This small molecule binds to this protein.
Small molecule (SMILES): O=c1c(-c2ccc(O)cc2)coc2cc(O)cc(O)c12

Binding-site contacts:
Ligand atom O6 contacts residue DMS1 of chain 1.K at 3.2 Å.
Ligand atom C10 contacts residue PHE205 of chain 1.B at 3.6 Å (hydrophobic).
Ligand atom C1 contacts residue TYR212 of chain 1.B at 3.1 Å (hydrophobic).
Ligand atom C2 contacts residue NAP1 of chain 1.I at 3.2 Å.
Ligand atom C6 contacts residue TYR212 of chain 1.B at 3.6 Å (hydrophobic).
Ligand atom O2 contacts residue MET204 of chain 1.B at 3.7 Å.
Ligand atom C11 contacts residue TYR212 of chain 1.B at 3.8 Å (hydrophobic).
Ligand atom O4 contacts residue GLY199 of chain 1.B at 3.1 Å (h-bond).
Ligand atom C3 contacts residue GLY199 of chain 1.B at 3.7 Å.
Ligand atom C5 contacts residue GLY199 of chain 1.B at 3.9 Å.
Ligand atom O4 contacts residue TYR212 of chain 1.B at 3.8 Å.
Ligand atom O4 contacts residue DMS1 of chain 1.K at 3.4 Å (h-bond).
Ligand atom C16 contacts residue TYR212 of chain 1.B at 3.7 Å (hydrophobic).
Ligand atom O2 contacts residue TYR212 of chain 1.B at 3.4 Å (h-bond).
Ligand atom C13 contacts residue MET227 of chain 1.B at 3.5 Å (hydrophobic).
Ligand atom C3 contacts residue NAP1 of chain 1.I at 3.0 Å.
Ligand atom C10 contacts residue TYR212 of chain 1.B at 3.1 Å (hydrophobic).
Ligand atom O4 contacts residue GLY198 of chain 1.B at 3.8 Å.
Ligand atom O2 contacts residue NAP1 of chain 1.I at 3.1 Å (h-bond).
Ligand atom C8 contacts residue SER209 of chain 1.B at 3.8 Å.
Ligand atom O14 contacts residue MET227 of chain 1.B at 3.9 Å.
Ligand atom C13 contacts residue ILE213 of chain 1.B at 3.5 Å (hydrophobic).
Ligand atom O9 contacts residue TYR212 of chain 1.B at 3.2 Å.
Ligand atom C11 contacts residue ALA228 of chain 1.B at 3.8 Å (hydrophobic).
Ligand atom C8 contacts residue TYR212 of chain 1.B at 3.6 Å (hydrophobic).
Ligand atom C5 contacts residue TYR212 of chain 1.B at 3.6 Å (hydrophobic).
Ligand atom O2 contacts residue PHE205 of chain 1.B at 3.7 Å.
Ligand atom O2 contacts residue VAL208 of chain 1.B at 3.6 Å.
Ligand atom C1 contacts residue PHE205 of chain 1.B at 3.5 Å (hydrophobic).
Ligand atom O9 contacts residue SER209 of chain 1.B at 3.2 Å.
Ligand atom O9 contacts residue PHE205 of chain 1.B at 3.5 Å.
Ligand atom C3 contacts residue TYR212 of chain 1.B at 3.2 Å (hydrophobic).
Ligand atom C4 contacts residue TYR212 of chain 1.B at 3.4 Å (hydrophobic).
Ligand atom C12 contacts residue ALA228 of chain 1.B at 3.4 Å (hydrophobic).
Ligand atom C7 contacts residue TYR212 of chain 1.B at 3.6 Å (hydrophobic).
Ligand atom O6 contacts residue PHE159 of chain 1.B at 3.7 Å.
Ligand atom C4 contacts residue GLY199 of chain 1.B at 3.3 Å.
Ligand atom C2 contacts residue TYR212 of chain 1.B at 3.1 Å (hydrophobic).
Ligand atom C13 contacts residue ALA228 of chain 1.B at 3.4 Å (hydrophobic).
Ligand atom C12 contacts residue ILE213 of chain 1.B at 3.8 Å (hydrophobic).

Sequence of chain 1.B:
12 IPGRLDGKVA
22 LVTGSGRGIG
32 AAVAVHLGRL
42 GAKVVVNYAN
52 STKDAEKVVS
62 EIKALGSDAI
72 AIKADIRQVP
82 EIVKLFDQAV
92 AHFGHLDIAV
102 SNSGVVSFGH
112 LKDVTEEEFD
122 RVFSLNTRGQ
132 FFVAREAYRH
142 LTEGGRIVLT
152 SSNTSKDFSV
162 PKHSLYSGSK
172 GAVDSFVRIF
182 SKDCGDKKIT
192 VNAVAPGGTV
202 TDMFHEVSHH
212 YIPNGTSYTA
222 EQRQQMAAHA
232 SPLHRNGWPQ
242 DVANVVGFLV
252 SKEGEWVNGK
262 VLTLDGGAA